This protein binds this small molecule.
Small molecule (SMILES): CC(=O)N[C@H]1[C@H](O[C@H]2[C@H](O)[C@@H](NC(C)=O)CO[C@@H]2CO)O[C@H](CO)[C@@H](O)[C@@H]1O

Binding-site contacts:
Ligand atom C1 contacts residue ARG132 of chain 1.C at 4.3 Å.
Ligand atom O5 contacts residue ASN121 of chain 1.C at 2.4 Å (h-bond).
Ligand atom N2 contacts residue ASN121 of chain 1.C at 2.9 Å (h-bond).
Ligand atom C3 contacts residue ASN121 of chain 1.C at 3.8 Å.
Ligand atom C1 contacts residue ASN121 of chain 1.C at 1.4 Å.
Ligand atom C5 contacts residue ASN121 of chain 1.C at 3.7 Å.
Ligand atom C2 contacts residue ASN121 of chain 1.C at 2.5 Å.
Ligand atom O7 contacts residue THR96 of chain 1.C at 3.0 Å (h-bond).
Ligand atom C4 contacts residue ASN121 of chain 1.C at 4.2 Å.
Ligand atom C8 contacts residue ARG132 of chain 1.C at 3.5 Å.
Ligand atom C7 contacts residue ASN121 of chain 1.C at 3.7 Å.
Ligand atom C7 contacts residue THR96 of chain 1.C at 4.1 Å.
Ligand atom C8 contacts residue ASN121 of chain 1.C at 4.0 Å.

Sequence of chain 1.C:
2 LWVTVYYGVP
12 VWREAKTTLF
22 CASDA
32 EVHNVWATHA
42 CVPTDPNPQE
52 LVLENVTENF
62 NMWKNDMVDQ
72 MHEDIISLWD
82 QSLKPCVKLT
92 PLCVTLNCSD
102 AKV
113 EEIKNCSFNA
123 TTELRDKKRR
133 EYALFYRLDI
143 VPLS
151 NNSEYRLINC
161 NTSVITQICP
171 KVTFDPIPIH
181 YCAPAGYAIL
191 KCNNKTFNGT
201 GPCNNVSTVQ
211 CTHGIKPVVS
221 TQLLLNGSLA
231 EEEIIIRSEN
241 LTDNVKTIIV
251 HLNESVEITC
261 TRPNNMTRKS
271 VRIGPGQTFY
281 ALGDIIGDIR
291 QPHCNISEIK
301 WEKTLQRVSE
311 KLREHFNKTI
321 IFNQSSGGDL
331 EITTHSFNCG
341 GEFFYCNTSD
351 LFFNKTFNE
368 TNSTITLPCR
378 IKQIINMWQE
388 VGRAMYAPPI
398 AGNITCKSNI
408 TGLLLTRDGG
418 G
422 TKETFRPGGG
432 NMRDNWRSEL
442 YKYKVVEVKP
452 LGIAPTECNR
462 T